The protein below binds the small molecule below.
Small molecule (SMILES): Cc1cn([C@H]2C[C@H](O[P](=O)(O)OC[C@H]3O[C@@H](n4cnc5c(=O)nc(N)[nH]c54)C[C@@H]3O[P](O)(=S)OC[C@H]3O[C@@H](n4cnc5c(N)ncnc54)C[C@@H]3O[P](=O)(O)OC[C@H]3O[C@@H](n4cc(C)c(=O)[nH]c4=O)C[C@@H]3O[P](=O)(O)OC[C@H]3O[C@@H](n4ccc(N)nc4=O)C[C@@H]3O[P](=O)(O)OC[C@H]3O[C@@H](n4ccc(N)nc4=O)C[C@@H]3O)[C@@H](CO[P](=O)(O)O[C@H]3C[C@H](n4cnc5c(N)ncnc54)O[C@@H]3CO[P](=O)(O)O[C@H]3C[C@H](n4cnc5c(=O)nc(N)[nH]c54)O[C@@H]3COP(=O)=O)O2)c(=O)[nH]c1=O

Binding-site contacts:
Ligand atom N2 contacts residue DA6 of chain 1.E at 3.2 Å (h-bond).
Ligand atom O3' contacts residue ARG85 of chain 1.D at 3.1 Å (salt-bridge).
Ligand atom N3 contacts residue DA3 of chain 1.E at 2.9 Å (h-bond).
Ligand atom C7 contacts residue TYR78 of chain 1.D at 3.2 Å (hydrophobic).
Ligand atom O4 contacts residue DA3 of chain 1.E at 2.8 Å (h-bond).
Ligand atom C2 contacts residue DA6 of chain 1.E at 3.3 Å.
Ligand atom N7 contacts residue HIS102 of chain 1.D at 3.4 Å.
Ligand atom P contacts residue TYR31 of chain 1.D at 3.1 Å.
Ligand atom C2' contacts residue THR100 of chain 1.D at 3.1 Å.
Ligand atom OP1 contacts residue ALA22 of chain 1.D at 3.0 Å (h-bond).
Ligand atom N1 contacts residue DT7 of chain 1.E at 3.2 Å (h-bond).
Ligand atom C2 contacts residue DG2 of chain 1.E at 3.3 Å.
Ligand atom O2 contacts residue DA3 of chain 1.E at 3.3 Å.
Ligand atom P contacts residue ARG85 of chain 1.D at 3.3 Å.
Ligand atom N7 contacts residue GLY103 of chain 1.D at 3.3 Å (h-bond).
Ligand atom OP2 contacts residue ALA101 of chain 1.D at 3.0 Å (h-bond).
Ligand atom OP2 contacts residue ARG73 of chain 1.D at 2.8 Å (salt-bridge).
Ligand atom OP1 contacts residue ARG85 of chain 1.D at 2.4 Å (salt-bridge).
Ligand atom C8 contacts residue ALA101 of chain 1.D at 3.3 Å (hydrophobic).
Ligand atom O2 contacts residue DG2 of chain 1.E at 3.0 Å (h-bond).
Ligand atom N4 contacts residue ASP104 of chain 1.D at 2.3 Å (salt-bridge).
Ligand atom O6 contacts residue DC5 of chain 1.E at 3.3 Å (h-bond).
Ligand atom N1 contacts residue DA6 of chain 1.E at 3.1 Å.
Ligand atom O2 contacts residue LYS20 of chain 1.D at 2.6 Å (salt-bridge).
Ligand atom OP2 contacts residue THR100 of chain 1.D at 3.1 Å (h-bond).
Ligand atom N1 contacts residue DC8 of chain 1.E at 2.9 Å (h-bond).
Ligand atom O6 contacts residue DC8 of chain 1.E at 3.2 Å (h-bond).
Ligand atom OP2 contacts residue TYR31 of chain 1.D at 3.0 Å (h-bond).
Ligand atom N1 contacts residue DC5 of chain 1.E at 3.2 Å (h-bond).
Ligand atom C4' contacts residue LYS20 of chain 1.D at 3.2 Å.
Ligand atom C5' contacts residue ARG29 of chain 1.D at 3.3 Å.
Ligand atom N2 contacts residue DC5 of chain 1.E at 3.2 Å (h-bond).
Ligand atom O5' contacts residue ALA22 of chain 1.D at 3.3 Å.
Ligand atom N2 contacts residue DC8 of chain 1.E at 2.5 Å (h-bond).
Ligand atom O4' contacts residue LYS20 of chain 1.D at 2.7 Å (salt-bridge).
Ligand atom O3' contacts residue ALA22 of chain 1.D at 3.2 Å (h-bond).
Ligand atom O6 contacts residue HIS102 of chain 1.D at 2.9 Å (h-bond).
Ligand atom N6 contacts residue DA6 of chain 1.E at 3.1 Å (h-bond).
Ligand atom N6 contacts residue HIS102 of chain 1.D at 2.7 Å (h-bond).
Ligand atom OP1 contacts residue TYR31 of chain 1.D at 2.5 Å (h-bond).

Sequence of chain 1.D:
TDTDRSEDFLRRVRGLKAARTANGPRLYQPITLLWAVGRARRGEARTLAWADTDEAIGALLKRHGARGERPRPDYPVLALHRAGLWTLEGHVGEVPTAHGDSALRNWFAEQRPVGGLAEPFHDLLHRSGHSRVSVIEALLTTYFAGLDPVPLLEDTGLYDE